This protein binds this small molecule.
Small molecule (SMILES): CCCCCCCCCCO[C@@H]1O[C@H](CO)[C@@H](O[C@H]2O[C@H](CO)[C@@H](O)[C@H](O)[C@H]2O)[C@H](O)[C@H]1O

Binding-site contacts:
Ligand atom C43 contacts residue TRP258 of chain 1.P at 4.0 Å (hydrophobic).
Ligand atom C34 contacts residue VAL254 of chain 1.P at 4.2 Å (hydrophobic).
Ligand atom C8 contacts residue TRP116 of chain 1.P at 3.1 Å (hydrophobic).
Ligand atom C2 contacts residue SER261 of chain 1.P at 4.3 Å.
Ligand atom C3 contacts residue TRP259 of chain 1.P at 4.2 Å (hydrophobic).
Ligand atom O6 contacts residue SER261 of chain 1.P at 2.7 Å (h-bond).
Ligand atom O16 contacts residue TRP258 of chain 1.P at 3.4 Å (h-bond).
Ligand atom O2 contacts residue PRO117 of chain 1.P at 3.5 Å.
Ligand atom C10 contacts residue SER261 of chain 1.P at 3.4 Å.
Ligand atom C18 contacts residue TRP259 of chain 1.P at 3.9 Å (hydrophobic).
Ligand atom O7 contacts residue SER261 of chain 1.P at 3.0 Å (h-bond).
Ligand atom O61 contacts residue TRP259 of chain 1.P at 3.9 Å.
Ligand atom C4 contacts residue TRP258 of chain 1.P at 4.2 Å (hydrophobic).
Ligand atom C8 contacts residue SER261 of chain 1.P at 4.0 Å.
Ligand atom O49 contacts residue TRP258 of chain 1.P at 3.6 Å.
Ligand atom C3 contacts residue SER261 of chain 1.P at 4.2 Å.
Ligand atom C25 contacts residue TRP258 of chain 1.P at 4.0 Å (hydrophobic).
Ligand atom C22 contacts residue VAL254 of chain 1.P at 4.2 Å (hydrophobic).
Ligand atom C18 contacts residue TRP258 of chain 1.P at 3.7 Å (hydrophobic).
Ligand atom C1 contacts residue TRP258 of chain 1.P at 4.3 Å (hydrophobic).
Ligand atom O2 contacts residue TRP116 of chain 1.P at 2.5 Å (h-bond).
Ligand atom C11 contacts residue PRO117 of chain 1.P at 3.7 Å (hydrophobic).
Ligand atom C11 contacts residue SER261 of chain 1.P at 3.2 Å.
Ligand atom C22 contacts residue TRP258 of chain 1.P at 3.8 Å (hydrophobic).
Ligand atom C2 contacts residue TRP258 of chain 1.P at 4.4 Å (hydrophobic).
Ligand atom O4 contacts residue TRP116 of chain 1.P at 3.5 Å (h-bond).
Ligand atom C6 contacts residue TRP258 of chain 1.P at 3.9 Å (hydrophobic).
Ligand atom O5 contacts residue TRP259 of chain 1.P at 4.0 Å.
Ligand atom C8 contacts residue PRO117 of chain 1.P at 4.0 Å (hydrophobic).
Ligand atom C9 contacts residue TRP116 of chain 1.P at 4.4 Å (hydrophobic).
Ligand atom C19 contacts residue TRP258 of chain 1.P at 3.8 Å (hydrophobic).
Ligand atom C4 contacts residue TRP259 of chain 1.P at 3.1 Å (hydrophobic).
Ligand atom O1 contacts residue SER261 of chain 1.P at 3.8 Å.
Ligand atom C6 contacts residue TRP259 of chain 1.P at 4.2 Å (hydrophobic).
Ligand atom C7 contacts residue TRP116 of chain 1.P at 3.8 Å (hydrophobic).
Ligand atom C9 contacts residue SER261 of chain 1.P at 3.8 Å.
Ligand atom O7 contacts residue TRP259 of chain 1.P at 3.8 Å.
Ligand atom C57 contacts residue TRP259 of chain 1.P at 2.9 Å (hydrophobic).
Ligand atom C28 contacts residue VAL254 of chain 1.P at 3.9 Å (hydrophobic).
Ligand atom C25 contacts residue VAL254 of chain 1.P at 4.1 Å (hydrophobic).

Sequence of chain 1.P:
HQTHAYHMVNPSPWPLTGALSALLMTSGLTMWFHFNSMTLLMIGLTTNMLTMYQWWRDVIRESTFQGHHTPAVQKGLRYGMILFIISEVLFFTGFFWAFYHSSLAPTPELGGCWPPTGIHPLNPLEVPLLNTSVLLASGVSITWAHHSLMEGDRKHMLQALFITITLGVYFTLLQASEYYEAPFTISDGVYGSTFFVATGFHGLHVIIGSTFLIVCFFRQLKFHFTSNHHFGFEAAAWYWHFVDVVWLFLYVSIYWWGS